Binding-site contacts:
Ligand atom O3C contacts residue HIS37 of chain 1.F at 3.1 Å (h-bond).
Ligand atom O3' contacts residue ALA40 of chain 1.F at 3.4 Å.
Ligand atom O3C contacts residue MG1 of chain 1.QA at 2.5 Å.
Ligand atom C6 contacts residue TYR154 of chain 1.F at 3.6 Å (hydrophobic).
Ligand atom O1C contacts residue HIS37 of chain 1.F at 3.3 Å (h-bond).
Ligand atom C3' contacts residue ARG41 of chain 1.F at 3.7 Å.
Ligand atom C6 contacts residue GLU250 of chain 1.F at 3.7 Å.
Ligand atom C5' contacts residue HIS37 of chain 1.F at 3.3 Å.
Ligand atom C5' contacts residue ARG41 of chain 1.F at 3.7 Å.
Ligand atom N2 contacts residue PHE241 of chain 1.F at 3.2 Å.
Ligand atom O2A contacts residue TYR248 of chain 1.F at 2.5 Å (h-bond).
Ligand atom O1B contacts residue ARG92 of chain 1.F at 3.6 Å (salt-bridge).
Ligand atom N1 contacts residue TYR248 of chain 1.F at 3.6 Å.
Ligand atom O1A contacts residue MG1 of chain 1.QA at 3.6 Å.
Ligand atom O4' contacts residue VAL243 of chain 1.F at 3.6 Å.
Ligand atom N1 contacts residue TYR154 of chain 1.F at 3.3 Å.
Ligand atom O3B contacts residue ARG70 of chain 1.F at 3.7 Å.
Ligand atom C4 contacts residue TYR248 of chain 1.F at 3.6 Å (hydrophobic).
Ligand atom O2B contacts residue MG1 of chain 1.QA at 2.6 Å.
Ligand atom O2A contacts residue ARG92 of chain 1.F at 3.0 Å (salt-bridge).
Ligand atom PA contacts residue TYR248 of chain 1.F at 3.2 Å.
Ligand atom C2 contacts residue GLU250 of chain 1.F at 2.8 Å.
Ligand atom C5 contacts residue TYR248 of chain 1.F at 3.6 Å (hydrophobic).
Ligand atom O2' contacts residue ASP152 of chain 1.F at 3.5 Å (salt-bridge).
Ligand atom C2' contacts residue TYR285 of chain 1.F at 3.5 Å (hydrophobic).
Ligand atom N1 contacts residue GLU250 of chain 1.F at 2.4 Å (salt-bridge).
Ligand atom C2' contacts residue ASP152 of chain 1.F at 3.5 Å.
Ligand atom O1A contacts residue ARG275 of chain 1.G at 2.9 Å (salt-bridge).
Ligand atom O3' contacts residue ARG41 of chain 1.F at 3.5 Å (salt-bridge).
Ligand atom O2' contacts residue TYR285 of chain 1.F at 2.5 Å (h-bond).
Ligand atom O1B contacts residue ARG70 of chain 1.F at 3.4 Å (salt-bridge).
Ligand atom C6 contacts residue TYR248 of chain 1.F at 3.6 Å (hydrophobic).
Ligand atom O1C contacts residue ARG41 of chain 1.F at 2.9 Å (salt-bridge).
Ligand atom O2B contacts residue ARG275 of chain 1.G at 3.6 Å (salt-bridge).
Ligand atom O2' contacts residue ALA40 of chain 1.F at 3.4 Å.
Ligand atom O3A contacts residue ARG41 of chain 1.F at 3.0 Å (salt-bridge).
Ligand atom O1A contacts residue TYR248 of chain 1.F at 3.1 Å (h-bond).
Ligand atom C2 contacts residue TYR154 of chain 1.F at 3.4 Å (hydrophobic).
Ligand atom N2 contacts residue GLU250 of chain 1.F at 2.5 Å (salt-bridge).
Ligand atom CM7 contacts residue SAH1 of chain 1.NA at 3.4 Å.

Sequence of chain 1.G:
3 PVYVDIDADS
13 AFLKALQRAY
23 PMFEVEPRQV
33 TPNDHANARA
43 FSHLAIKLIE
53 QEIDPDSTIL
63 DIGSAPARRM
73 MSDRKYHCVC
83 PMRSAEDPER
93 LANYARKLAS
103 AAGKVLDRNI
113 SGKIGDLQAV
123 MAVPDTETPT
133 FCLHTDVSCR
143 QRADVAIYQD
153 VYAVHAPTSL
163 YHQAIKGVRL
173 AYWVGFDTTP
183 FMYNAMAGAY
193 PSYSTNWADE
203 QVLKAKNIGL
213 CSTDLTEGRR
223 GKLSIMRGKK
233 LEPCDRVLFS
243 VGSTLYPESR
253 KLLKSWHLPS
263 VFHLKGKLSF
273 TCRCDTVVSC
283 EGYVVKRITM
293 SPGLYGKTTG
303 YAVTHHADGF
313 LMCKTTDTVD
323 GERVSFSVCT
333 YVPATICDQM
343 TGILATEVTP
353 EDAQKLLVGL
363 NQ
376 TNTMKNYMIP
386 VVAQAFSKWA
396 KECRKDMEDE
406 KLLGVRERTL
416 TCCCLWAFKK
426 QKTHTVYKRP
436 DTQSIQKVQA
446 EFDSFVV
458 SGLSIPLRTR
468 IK

This small molecule binds to this protein.
Small molecule (SMILES): C[n+]1cn([C@@H]2O[C@H](CO[P](=O)(O)O[P](=O)(O)OP(=O)(O)O)[C@@H](O)[C@H]2O)c2nc(N)[nH]c(=O)c21

Sequence of chain 1.F:
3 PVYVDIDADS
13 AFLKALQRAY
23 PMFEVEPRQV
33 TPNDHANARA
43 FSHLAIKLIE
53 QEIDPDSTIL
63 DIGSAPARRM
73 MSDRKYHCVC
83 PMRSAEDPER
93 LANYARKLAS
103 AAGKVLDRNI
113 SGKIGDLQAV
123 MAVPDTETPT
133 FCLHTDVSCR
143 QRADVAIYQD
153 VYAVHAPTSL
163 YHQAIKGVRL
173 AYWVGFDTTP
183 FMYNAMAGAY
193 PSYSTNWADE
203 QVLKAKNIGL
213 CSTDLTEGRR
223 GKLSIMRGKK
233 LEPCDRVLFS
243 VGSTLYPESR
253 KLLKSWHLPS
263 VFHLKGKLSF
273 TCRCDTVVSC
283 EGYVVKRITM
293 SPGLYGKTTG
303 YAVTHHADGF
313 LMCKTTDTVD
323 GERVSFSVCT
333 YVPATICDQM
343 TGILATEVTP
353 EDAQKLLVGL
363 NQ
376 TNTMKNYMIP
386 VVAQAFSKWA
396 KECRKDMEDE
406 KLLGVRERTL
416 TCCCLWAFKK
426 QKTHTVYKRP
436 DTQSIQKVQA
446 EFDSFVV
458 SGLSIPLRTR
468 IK